Binding-site contacts:
Ligand atom C1 contacts residue ASN301 of chain 1.J at 1.4 Å.
Ligand atom O7 contacts residue ASN301 of chain 1.J at 3.4 Å (h-bond).
Ligand atom C8 contacts residue ASN301 of chain 1.J at 3.8 Å.
Ligand atom C4 contacts residue ASN301 of chain 1.J at 4.2 Å.
Ligand atom O5 contacts residue ASN301 of chain 1.J at 2.4 Å (h-bond).
Ligand atom N2 contacts residue ASN301 of chain 1.J at 2.9 Å (h-bond).
Ligand atom C2 contacts residue ASN301 of chain 1.J at 2.5 Å.
Ligand atom C7 contacts residue ASN301 of chain 1.J at 3.4 Å.
Ligand atom C3 contacts residue ASN301 of chain 1.J at 3.8 Å.
Ligand atom C5 contacts residue ASN301 of chain 1.J at 3.6 Å.

Sequence of chain 1.J:
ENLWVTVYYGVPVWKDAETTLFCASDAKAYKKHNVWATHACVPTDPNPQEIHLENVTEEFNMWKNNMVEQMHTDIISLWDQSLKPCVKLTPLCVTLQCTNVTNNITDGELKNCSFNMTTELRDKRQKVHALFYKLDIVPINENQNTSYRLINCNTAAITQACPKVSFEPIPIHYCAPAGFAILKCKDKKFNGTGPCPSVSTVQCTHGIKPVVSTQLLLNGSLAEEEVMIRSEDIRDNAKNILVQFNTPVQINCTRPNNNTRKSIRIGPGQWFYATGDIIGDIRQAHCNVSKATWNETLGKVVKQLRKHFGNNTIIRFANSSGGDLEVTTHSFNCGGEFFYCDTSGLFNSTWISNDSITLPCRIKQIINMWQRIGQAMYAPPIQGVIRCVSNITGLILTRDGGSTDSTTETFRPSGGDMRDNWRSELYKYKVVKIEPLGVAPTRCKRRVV

A protein and the small-molecule ligand that binds it are described below.
Small molecule (SMILES): CC(=O)N[C@@H]1[C@@H](O)[C@H](O)[C@@H](CO)O[C@H]1O